Binding-site contacts:
Ligand atom C2 contacts residue ASN67 of chain 2.E at 2.4 Å.
Ligand atom C1 contacts residue ASN67 of chain 2.E at 1.4 Å.
Ligand atom O7 contacts residue MET118 of chain 2.E at 3.5 Å.
Ligand atom C8 contacts residue PHE90 of chain 2.E at 4.4 Å (hydrophobic).
Ligand atom C5 contacts residue ASN67 of chain 2.E at 3.7 Å.
Ligand atom O5 contacts residue ASN67 of chain 2.E at 2.4 Å (h-bond).
Ligand atom N2 contacts residue ASN67 of chain 2.E at 3.3 Å (h-bond).
Ligand atom C7 contacts residue MET118 of chain 2.E at 3.8 Å (hydrophobic).
Ligand atom C3 contacts residue ASN67 of chain 2.E at 3.6 Å.
Ligand atom C8 contacts residue ASN67 of chain 2.E at 3.6 Å.
Ligand atom C7 contacts residue ASN67 of chain 2.E at 3.8 Å.
Ligand atom C4 contacts residue ASN67 of chain 2.E at 4.2 Å.
Ligand atom O7 contacts residue ARG89 of chain 2.E at 4.2 Å.
Ligand atom O7 contacts residue ASN67 of chain 2.E at 4.5 Å.
Ligand atom C8 contacts residue MET118 of chain 2.E at 4.1 Å (hydrophobic).
Ligand atom O3 contacts residue ASN67 of chain 2.E at 3.8 Å.

A protein and the small-molecule ligand that binds it are described below.
Small molecule (SMILES): CC(=O)N[C@@H]1[C@@H](O)[C@H](O)[C@@H](CO)O[C@H]1O

Sequence of chain 2.E:
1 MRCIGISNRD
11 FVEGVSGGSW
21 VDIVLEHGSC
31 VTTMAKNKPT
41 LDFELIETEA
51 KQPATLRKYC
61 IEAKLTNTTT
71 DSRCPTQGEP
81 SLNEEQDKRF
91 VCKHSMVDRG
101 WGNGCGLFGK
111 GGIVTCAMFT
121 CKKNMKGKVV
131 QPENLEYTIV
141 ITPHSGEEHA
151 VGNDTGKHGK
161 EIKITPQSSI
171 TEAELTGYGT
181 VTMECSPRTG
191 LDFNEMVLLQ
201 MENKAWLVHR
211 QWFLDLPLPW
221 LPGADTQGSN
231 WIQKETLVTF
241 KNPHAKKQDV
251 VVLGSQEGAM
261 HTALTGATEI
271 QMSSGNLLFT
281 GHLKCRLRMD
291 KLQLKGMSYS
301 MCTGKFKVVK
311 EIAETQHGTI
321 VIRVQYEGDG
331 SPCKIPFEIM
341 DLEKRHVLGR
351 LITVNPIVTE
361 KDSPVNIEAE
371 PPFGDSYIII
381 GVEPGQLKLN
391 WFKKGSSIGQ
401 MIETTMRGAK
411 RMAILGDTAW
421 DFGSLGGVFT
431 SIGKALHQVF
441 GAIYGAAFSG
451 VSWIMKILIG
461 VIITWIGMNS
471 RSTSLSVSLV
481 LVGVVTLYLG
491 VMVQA